Binding-site contacts:
Ligand atom C1 contacts residue THR267 of chain 1.A at 3.8 Å.
Ligand atom C5 contacts residue THR267 of chain 1.A at 4.1 Å.
Ligand atom O5 contacts residue ASN265 of chain 1.A at 2.4 Å (h-bond).
Ligand atom C2 contacts residue ASN265 of chain 1.A at 2.6 Å.
Ligand atom C3 contacts residue ASN265 of chain 1.A at 4.0 Å.
Ligand atom O5 contacts residue ASP268 of chain 1.A at 3.6 Å.
Ligand atom O6 contacts residue ASP268 of chain 1.A at 4.2 Å.
Ligand atom N2 contacts residue ASN265 of chain 1.A at 3.1 Å (h-bond).
Ligand atom O5 contacts residue THR267 of chain 1.A at 4.0 Å.
Ligand atom O7 contacts residue ASN265 of chain 1.A at 3.8 Å.
Ligand atom C6 contacts residue THR267 of chain 1.A at 4.2 Å.
Ligand atom C7 contacts residue ASN265 of chain 1.A at 3.6 Å.
Ligand atom C6 contacts residue ASP268 of chain 1.A at 4.3 Å.
Ligand atom C7 contacts residue ALA362 of chain 1.A at 3.8 Å (hydrophobic).
Ligand atom C5 contacts residue ASN265 of chain 1.A at 3.7 Å.
Ligand atom C1 contacts residue ASN265 of chain 1.A at 1.8 Å.
Ligand atom C8 contacts residue SER363 of chain 1.A at 4.0 Å.
Ligand atom O7 contacts residue ALA362 of chain 1.A at 3.6 Å.
Ligand atom C8 contacts residue ALA362 of chain 1.A at 3.8 Å (hydrophobic).
Ligand atom C4 contacts residue ASN265 of chain 1.A at 4.3 Å.

This small molecule binds to this protein.
Small molecule (SMILES): CC(=O)N[C@H]1[C@H](O[C@H]2[C@H](O[C@@H]3O[C@@H](C)[C@@H](O)[C@@H](O)[C@@H]3O)[C@@H](NC(C)=O)CO[C@@H]2CO)O[C@H](CO)[C@@H](O[C@@H]2O[C@H](CO)[C@@H](O)[C@H](O)[C@@H]2O[C@@H]2OC[C@@H](O)[C@H](O)[C@H]2O)[C@@H]1O

Sequence of chain 1.A:
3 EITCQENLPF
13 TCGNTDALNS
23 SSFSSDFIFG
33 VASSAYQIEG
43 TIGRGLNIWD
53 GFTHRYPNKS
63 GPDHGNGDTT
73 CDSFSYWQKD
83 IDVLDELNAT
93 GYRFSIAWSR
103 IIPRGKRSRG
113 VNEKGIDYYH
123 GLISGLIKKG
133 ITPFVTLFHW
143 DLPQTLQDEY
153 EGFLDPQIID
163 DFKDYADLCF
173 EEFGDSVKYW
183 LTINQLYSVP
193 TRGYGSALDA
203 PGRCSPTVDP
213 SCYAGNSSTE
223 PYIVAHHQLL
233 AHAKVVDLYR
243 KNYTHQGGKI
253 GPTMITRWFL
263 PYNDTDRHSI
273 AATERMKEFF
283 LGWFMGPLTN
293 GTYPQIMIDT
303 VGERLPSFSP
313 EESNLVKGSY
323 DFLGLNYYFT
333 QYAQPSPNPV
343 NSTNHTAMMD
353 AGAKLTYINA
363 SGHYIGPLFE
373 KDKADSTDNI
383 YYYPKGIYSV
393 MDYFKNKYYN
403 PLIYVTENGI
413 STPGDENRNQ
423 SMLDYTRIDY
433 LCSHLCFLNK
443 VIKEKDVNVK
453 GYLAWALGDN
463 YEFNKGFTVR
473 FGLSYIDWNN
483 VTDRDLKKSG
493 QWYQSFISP